Sequence of chain 8.A:
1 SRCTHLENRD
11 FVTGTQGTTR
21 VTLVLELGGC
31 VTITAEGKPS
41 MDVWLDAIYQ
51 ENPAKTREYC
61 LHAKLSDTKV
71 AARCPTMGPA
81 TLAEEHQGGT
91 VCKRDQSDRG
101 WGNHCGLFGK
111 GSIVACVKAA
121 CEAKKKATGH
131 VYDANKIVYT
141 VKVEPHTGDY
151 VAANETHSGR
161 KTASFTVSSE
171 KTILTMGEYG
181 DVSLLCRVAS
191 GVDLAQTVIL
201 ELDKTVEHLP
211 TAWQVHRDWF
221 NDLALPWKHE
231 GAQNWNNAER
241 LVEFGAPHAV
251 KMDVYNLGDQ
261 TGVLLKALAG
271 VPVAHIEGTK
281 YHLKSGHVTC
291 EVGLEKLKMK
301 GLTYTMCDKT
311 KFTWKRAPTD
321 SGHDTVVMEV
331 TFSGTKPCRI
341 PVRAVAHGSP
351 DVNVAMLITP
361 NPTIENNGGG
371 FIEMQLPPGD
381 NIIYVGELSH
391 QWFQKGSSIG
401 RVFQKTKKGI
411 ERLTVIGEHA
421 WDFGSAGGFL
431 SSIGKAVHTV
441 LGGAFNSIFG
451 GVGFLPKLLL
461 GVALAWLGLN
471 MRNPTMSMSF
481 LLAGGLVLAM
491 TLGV

Binding-site contacts:
Ligand atom C6 contacts residue VAL250 of chain 8.B at 4.3 Å (hydrophobic).
Ligand atom C4 contacts residue HIS104 of chain 8.B at 4.5 Å.
Ligand atom C4 contacts residue ASN154 of chain 8.A at 4.2 Å.
Ligand atom N2 contacts residue ASN154 of chain 8.A at 2.9 Å (h-bond).
Ligand atom C5 contacts residue HIS104 of chain 8.B at 3.2 Å.
Ligand atom C5 contacts residue ASN154 of chain 8.A at 3.6 Å.
Ligand atom C3 contacts residue ASN154 of chain 8.A at 3.8 Å.
Ligand atom O7 contacts residue ASN154 of chain 8.A at 3.4 Å (h-bond).
Ligand atom C6 contacts residue HIS104 of chain 8.B at 3.5 Å.
Ligand atom C8 contacts residue HIS104 of chain 8.B at 4.5 Å.
Ligand atom C1 contacts residue HIS104 of chain 8.B at 3.7 Å.
Ligand atom O5 contacts residue HIS104 of chain 8.B at 3.1 Å.
Ligand atom C7 contacts residue ASN154 of chain 8.A at 3.4 Å.
Ligand atom C2 contacts residue ASN154 of chain 8.A at 2.4 Å.
Ligand atom C1 contacts residue ASN154 of chain 8.A at 1.4 Å.
Ligand atom C8 contacts residue ASN154 of chain 8.A at 3.7 Å.
Ligand atom O5 contacts residue ASN154 of chain 8.A at 2.3 Å (h-bond).

This small molecule binds to this protein.
Small molecule (SMILES): CC(=O)N[C@H]1[C@H](O[C@H]2[C@H](O)[C@@H](NC(C)=O)CO[C@@H]2CO[C@@H]2O[C@@H](C)[C@@H](O)[C@@H](O)[C@@H]2O)O[C@H](CO)[C@@H](O)[C@@H]1O

Sequence of chain 8.B:
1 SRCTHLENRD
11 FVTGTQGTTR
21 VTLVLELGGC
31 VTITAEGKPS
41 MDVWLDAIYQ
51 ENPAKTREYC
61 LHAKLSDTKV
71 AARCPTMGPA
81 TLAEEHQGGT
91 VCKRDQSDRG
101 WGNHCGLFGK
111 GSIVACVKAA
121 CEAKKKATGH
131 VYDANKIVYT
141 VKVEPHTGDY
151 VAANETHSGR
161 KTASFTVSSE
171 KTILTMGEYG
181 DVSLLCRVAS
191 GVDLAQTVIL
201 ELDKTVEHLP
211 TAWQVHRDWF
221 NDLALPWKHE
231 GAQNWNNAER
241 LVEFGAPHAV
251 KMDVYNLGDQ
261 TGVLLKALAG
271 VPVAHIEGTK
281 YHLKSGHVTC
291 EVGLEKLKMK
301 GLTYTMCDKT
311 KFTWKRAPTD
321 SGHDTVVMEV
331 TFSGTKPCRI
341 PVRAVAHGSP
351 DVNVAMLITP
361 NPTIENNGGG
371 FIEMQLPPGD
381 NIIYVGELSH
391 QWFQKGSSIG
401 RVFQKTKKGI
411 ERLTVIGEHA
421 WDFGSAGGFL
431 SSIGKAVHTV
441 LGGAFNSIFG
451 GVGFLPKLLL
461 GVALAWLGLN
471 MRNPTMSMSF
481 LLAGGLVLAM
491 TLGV